Sequence of chain 1.B:
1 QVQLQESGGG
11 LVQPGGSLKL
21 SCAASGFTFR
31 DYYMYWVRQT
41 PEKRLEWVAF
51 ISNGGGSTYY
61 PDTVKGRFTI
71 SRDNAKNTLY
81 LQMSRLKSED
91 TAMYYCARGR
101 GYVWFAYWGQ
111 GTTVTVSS

This small molecule binds to this protein.
Small molecule (SMILES): NC(=O)CC[C@H](NC(=O)[C@H](CCC(N)=O)NC(=O)[C@H](CCC(N)=O)NC(=O)[C@H](CCC(N)=O)NC(=O)[C@H](CCC(N)=O)NC(=O)[C@H](CCC(N)=O)NC(=O)[C@H](CCC(N)=O)NC(=O)[C@H](CCC(N)=O)NC(=O)[C@H](CCC(N)=O)NC(=O)[C@@H](N)CCC(N)=O)C(=O)NCC(=O)O

Sequence of chain 1.A:
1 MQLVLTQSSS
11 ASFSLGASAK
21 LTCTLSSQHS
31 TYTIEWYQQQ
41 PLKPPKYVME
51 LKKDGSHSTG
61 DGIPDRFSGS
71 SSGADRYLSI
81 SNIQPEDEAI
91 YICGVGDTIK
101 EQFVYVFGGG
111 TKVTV

Binding-site contacts:
Ligand atom N contacts residue TYR32 of chain 1.A at 3.4 Å.
Ligand atom N contacts residue GLN28 of chain 1.A at 3.3 Å (h-bond).
Ligand atom OE1 contacts residue THR33 of chain 1.A at 2.8 Å (h-bond).
Ligand atom OE1 contacts residue SER30 of chain 1.A at 2.4 Å (h-bond).
Ligand atom NE2 contacts residue THR31 of chain 1.A at 3.5 Å.
Ligand atom N contacts residue GLY101 of chain 1.B at 2.7 Å (h-bond).
Ligand atom CB contacts residue GLN28 of chain 1.A at 3.1 Å.
Ligand atom OXT contacts residue ASN53 of chain 1.B at 3.3 Å (h-bond).
Ligand atom CB contacts residue TYR102 of chain 1.B at 3.5 Å (hydrophobic).
Ligand atom OE1 contacts residue TYR35 of chain 1.B at 2.5 Å (h-bond).
Ligand atom OE1 contacts residue GLN28 of chain 1.A at 2.8 Å (h-bond).
Ligand atom CG contacts residue GLY101 of chain 1.B at 3.1 Å.
Ligand atom C contacts residue GLY101 of chain 1.B at 3.5 Å.
Ligand atom NE2 contacts residue TYR35 of chain 1.B at 3.5 Å (h-bond).
Ligand atom O contacts residue TYR32 of chain 1.A at 3.2 Å.
Ligand atom NE2 contacts residue GLY96 of chain 1.A at 3.1 Å (h-bond).
Ligand atom CB contacts residue GLY101 of chain 1.B at 3.5 Å.
Ligand atom NE2 contacts residue ASP97 of chain 1.A at 3.4 Å (salt-bridge).
Ligand atom CB contacts residue THR98 of chain 1.A at 3.2 Å.
Ligand atom N contacts residue ASP97 of chain 1.A at 3.0 Å (salt-bridge).
Ligand atom CD contacts residue TYR35 of chain 1.B at 3.3 Å (hydrophobic).
Ligand atom NE2 contacts residue TYR32 of chain 1.A at 3.3 Å (h-bond).
Ligand atom CG contacts residue VAL103 of chain 1.B at 3.3 Å (hydrophobic).
Ligand atom CD contacts residue TYR32 of chain 1.B at 3.2 Å (hydrophobic).
Ligand atom N contacts residue ASP31 of chain 1.B at 3.1 Å (salt-bridge).
Ligand atom CB contacts residue TYR32 of chain 1.A at 3.5 Å (hydrophobic).
Ligand atom C contacts residue THR98 of chain 1.A at 3.0 Å.
Ligand atom NE2 contacts residue GLY101 of chain 1.B at 3.4 Å.
Ligand atom CD contacts residue SER30 of chain 1.A at 3.4 Å.
Ligand atom O contacts residue THR98 of chain 1.A at 3.1 Å (h-bond).
Ligand atom CA contacts residue GLY101 of chain 1.B at 3.4 Å.
Ligand atom OE1 contacts residue SER27 of chain 1.A at 3.1 Å (h-bond).
Ligand atom O contacts residue TYR33 of chain 1.B at 3.3 Å (h-bond).
Ligand atom N contacts residue THR98 of chain 1.A at 3.1 Å (h-bond).
Ligand atom NE2 contacts residue TYR32 of chain 1.B at 2.9 Å (h-bond).
Ligand atom O contacts residue GLY101 of chain 1.B at 3.4 Å (h-bond).
Ligand atom CD contacts residue THR33 of chain 1.A at 3.3 Å.
Ligand atom O contacts residue TYR102 of chain 1.B at 3.2 Å.
Ligand atom CA contacts residue THR98 of chain 1.A at 3.4 Å.
Ligand atom NE2 contacts residue THR33 of chain 1.A at 2.8 Å (h-bond).